Sequence of chain 1.B:
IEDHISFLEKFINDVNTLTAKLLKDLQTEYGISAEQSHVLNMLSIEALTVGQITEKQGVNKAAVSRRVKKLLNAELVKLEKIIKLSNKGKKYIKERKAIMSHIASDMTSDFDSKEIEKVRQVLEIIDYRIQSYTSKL

Binding-site contacts:
Ligand atom C1' contacts residue HIS42 of chain 1.B at 4.0 Å.
Ligand atom O1' contacts residue SER41 of chain 1.B at 2.6 Å (h-bond).
Ligand atom C2 contacts residue ALA24 of chain 1.B at 4.3 Å (hydrophobic).
Ligand atom O2' contacts residue ARG110 of chain 1.B at 2.6 Å (salt-bridge).
Ligand atom C3 contacts residue ALA24 of chain 1.B at 3.6 Å (hydrophobic).
Ligand atom O1' contacts residue ALA38 of chain 1.B at 3.8 Å.
Ligand atom C3 contacts residue THR23 of chain 1.B at 4.2 Å.
Ligand atom C3 contacts residue ALA38 of chain 1.B at 4.3 Å (hydrophobic).
Ligand atom O1' contacts residue ARG110 of chain 1.B at 3.9 Å.
Ligand atom O2 contacts residue ALA24 of chain 1.B at 4.5 Å.
Ligand atom C1 contacts residue THR23 of chain 1.B at 3.9 Å.
Ligand atom C1' contacts residue ARG110 of chain 1.B at 3.2 Å.
Ligand atom C4 contacts residue ALA24 of chain 1.B at 3.9 Å (hydrophobic).
Ligand atom O2 contacts residue GLN31 of chain 1.B at 2.5 Å (h-bond).
Ligand atom C5 contacts residue THR23 of chain 1.B at 3.9 Å.
Ligand atom O2' contacts residue HIS42 of chain 1.B at 3.6 Å.
Ligand atom C1' contacts residue ALA38 of chain 1.B at 4.2 Å (hydrophobic).
Ligand atom C2 contacts residue ALA38 of chain 1.B at 4.0 Å (hydrophobic).
Ligand atom C1' contacts residue SER41 of chain 1.B at 3.6 Å.
Ligand atom O2 contacts residue ALA38 of chain 1.B at 3.5 Å.
Ligand atom C1 contacts residue LEU27 of chain 1.B at 4.5 Å (hydrophobic).
Ligand atom C6 contacts residue THR23 of chain 1.B at 3.8 Å.
Ligand atom C4 contacts residue ASN20 of chain 1.B at 3.4 Å.
Ligand atom C3 contacts residue ASN20 of chain 1.B at 4.1 Å.
Ligand atom C1' contacts residue GLN31 of chain 1.B at 4.3 Å.
Ligand atom O2 contacts residue SER41 of chain 1.B at 4.2 Å.
Ligand atom C2 contacts residue GLN31 of chain 1.B at 3.9 Å.
Ligand atom O1' contacts residue GLN31 of chain 1.B at 3.2 Å (h-bond).
Ligand atom O1' contacts residue LEU27 of chain 1.B at 3.8 Å.
Ligand atom C5 contacts residue ASN20 of chain 1.B at 3.7 Å.
Ligand atom O1' contacts residue HIS42 of chain 1.B at 3.8 Å.
Ligand atom C6 contacts residue ARG110 of chain 1.B at 4.0 Å.
Ligand atom O2' contacts residue ASN45 of chain 1.B at 3.9 Å.
Ligand atom C4 contacts residue THR23 of chain 1.B at 4.0 Å.
Ligand atom C1' contacts residue LEU27 of chain 1.B at 4.1 Å (hydrophobic).
Ligand atom C1 contacts residue ARG110 of chain 1.B at 3.9 Å.
Ligand atom O2' contacts residue SER41 of chain 1.B at 4.0 Å.
Ligand atom C2 contacts residue THR23 of chain 1.B at 4.2 Å.
Ligand atom O2 contacts residue LEU27 of chain 1.B at 4.3 Å.

The protein below binds the small molecule below.
Small molecule (SMILES): O=C(O)c1ccccc1O